Sequence of chain 1.B:
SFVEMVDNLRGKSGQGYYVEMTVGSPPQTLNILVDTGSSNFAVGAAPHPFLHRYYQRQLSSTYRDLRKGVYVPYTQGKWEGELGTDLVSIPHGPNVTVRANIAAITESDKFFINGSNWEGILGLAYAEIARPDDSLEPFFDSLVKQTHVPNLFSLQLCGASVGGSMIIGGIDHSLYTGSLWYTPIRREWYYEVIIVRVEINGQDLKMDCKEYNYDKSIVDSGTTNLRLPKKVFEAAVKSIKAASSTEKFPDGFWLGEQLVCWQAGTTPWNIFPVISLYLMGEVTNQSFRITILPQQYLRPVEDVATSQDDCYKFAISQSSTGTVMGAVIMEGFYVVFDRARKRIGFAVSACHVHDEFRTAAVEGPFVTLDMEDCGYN

A protein and the small-molecule ligand that binds it are described below.
Small molecule (SMILES): CC(C)C[C@H](NC(=O)[C@H](CC(N)=O)NC(=O)[C@@H](NC(=O)[C@@H](N)CCC(=O)O)C(C)C)[C@@H](O)[C@@H]1CCC[C@H]1C(=O)N[C@@H](C)C(=O)O

Binding-site contacts:
Ligand atom OE2 contacts residue ARG323 of chain 1.B at 3.2 Å (salt-bridge).
Ligand atom CB contacts residue GLY27 of chain 1.B at 2.7 Å.
Ligand atom O contacts residue GLN89 of chain 1.B at 2.8 Å (h-bond).
Ligand atom N contacts residue GLY27 of chain 1.B at 3.4 Å (h-bond).
Ligand atom CG contacts residue ARG251 of chain 1.B at 3.4 Å.
Ligand atom O contacts residue THR247 of chain 1.B at 3.2 Å.
Ligand atom O contacts residue GLY246 of chain 1.B at 3.2 Å (h-bond).
Ligand atom CB contacts residue GLY246 of chain 1.B at 3.5 Å.
Ligand atom O contacts residue THR248 of chain 1.B at 3.0 Å (h-bond).
Ligand atom O7 contacts residue ASP244 of chain 1.B at 2.9 Å (salt-bridge).
Ligand atom C contacts residue GLY50 of chain 1.B at 3.5 Å.
Ligand atom C41 contacts residue TYR87 of chain 1.B at 3.6 Å (hydrophobic).
Ligand atom ND2 contacts residue GLN89 of chain 1.B at 2.8 Å (h-bond).
Ligand atom OXT contacts residue TYR214 of chain 1.B at 2.6 Å (h-bond).
Ligand atom N contacts residue GLY50 of chain 1.B at 2.8 Å (h-bond).
Ligand atom O contacts residue TYR87 of chain 1.B at 3.5 Å.
Ligand atom O contacts residue TYR214 of chain 1.B at 3.2 Å (h-bond).
Ligand atom O contacts residue THR88 of chain 1.B at 3.6 Å.
Ligand atom C contacts residue GLY27 of chain 1.B at 3.5 Å.
Ligand atom OD1 contacts residue ARG251 of chain 1.B at 2.9 Å (salt-bridge).
Ligand atom N contacts residue THR248 of chain 1.B at 2.9 Å (h-bond).
Ligand atom O contacts residue THR88 of chain 1.B at 3.1 Å (h-bond).
Ligand atom C19 contacts residue ASP244 of chain 1.B at 3.0 Å.
Ligand atom CB contacts residue THR88 of chain 1.B at 3.3 Å.
Ligand atom O contacts residue GLN89 of chain 1.B at 3.1 Å (h-bond).
Ligand atom CB contacts residue GLN89 of chain 1.B at 3.6 Å.
Ligand atom C contacts residue GLY246 of chain 1.B at 3.4 Å.
Ligand atom CG2 contacts residue THR248 of chain 1.B at 3.2 Å.
Ligand atom CG2 contacts residue GLY246 of chain 1.B at 3.1 Å.
Ligand atom CG1 contacts residue GLN28 of chain 1.B at 3.6 Å.
Ligand atom CG1 contacts residue ILE126 of chain 1.B at 3.4 Å (hydrophobic).
Ligand atom C16 contacts residue ASP244 of chain 1.B at 3.4 Å.
Ligand atom O7 contacts residue ASP48 of chain 1.B at 2.6 Å (salt-bridge).
Ligand atom CG2 contacts residue GLY29 of chain 1.B at 3.6 Å.
Ligand atom CG1 contacts residue GLY27 of chain 1.B at 3.6 Å.
Ligand atom C19 contacts residue THR247 of chain 1.B at 3.5 Å.
Ligand atom N contacts residue THR248 of chain 1.B at 3.0 Å (h-bond).
Ligand atom C11 contacts residue GLY50 of chain 1.B at 3.2 Å.
Ligand atom N contacts residue GLY246 of chain 1.B at 3.3 Å (h-bond).
Ligand atom C contacts residue TYR214 of chain 1.B at 3.0 Å (hydrophobic).